A protein and the small-molecule ligand that binds it are described below.
Small molecule (SMILES): N[C@@H](CCC(=O)O)C(=O)O

Binding-site contacts:
Ligand atom N contacts residue TYR61 of chain 1.B at 3.9 Å.
Ligand atom CG contacts residue GLU193 of chain 1.B at 3.7 Å.
Ligand atom N contacts residue GLU193 of chain 1.B at 2.7 Å (salt-bridge).
Ligand atom O contacts residue GLY141 of chain 1.B at 3.3 Å.
Ligand atom CB contacts residue TYR61 of chain 1.B at 3.5 Å (hydrophobic).
Ligand atom O contacts residue SER142 of chain 1.B at 2.9 Å (h-bond).
Ligand atom CG contacts residue LEU138 of chain 1.B at 4.0 Å (hydrophobic).
Ligand atom OE2 contacts residue LEU138 of chain 1.B at 4.2 Å.
Ligand atom OXT contacts residue TYR61 of chain 1.B at 3.6 Å.
Ligand atom O contacts residue ARG96 of chain 1.B at 2.9 Å (salt-bridge).
Ligand atom OE2 contacts residue THR143 of chain 1.B at 3.1 Å (h-bond).
Ligand atom CA contacts residue TYR61 of chain 1.B at 4.0 Å (hydrophobic).
Ligand atom CD contacts residue THR143 of chain 1.B at 3.2 Å.
Ligand atom CD contacts residue SER142 of chain 1.B at 4.2 Å.
Ligand atom OE2 contacts residue SER142 of chain 1.B at 3.2 Å (h-bond).
Ligand atom CA contacts residue PRO89 of chain 1.B at 4.1 Å (hydrophobic).
Ligand atom O contacts residue TYR61 of chain 1.B at 3.3 Å.
Ligand atom CA contacts residue THR91 of chain 1.B at 3.5 Å.
Ligand atom OXT contacts residue ARG96 of chain 1.B at 2.8 Å (salt-bridge).
Ligand atom CD contacts residue GLU193 of chain 1.B at 4.0 Å.
Ligand atom OXT contacts residue THR91 of chain 1.B at 3.0 Å (h-bond).
Ligand atom N contacts residue TYR220 of chain 1.B at 3.7 Å.
Ligand atom CA contacts residue SER142 of chain 1.B at 3.3 Å.
Ligand atom OE2 contacts residue GLY141 of chain 1.B at 3.6 Å.
Ligand atom N contacts residue THR91 of chain 1.B at 3.0 Å (h-bond).
Ligand atom C contacts residue ARG96 of chain 1.B at 3.5 Å.
Ligand atom C contacts residue THR91 of chain 1.B at 3.7 Å.
Ligand atom OXT contacts residue PRO89 of chain 1.B at 3.8 Å.
Ligand atom OE1 contacts residue GLU193 of chain 1.B at 3.7 Å.
Ligand atom N contacts residue PRO89 of chain 1.B at 2.9 Å (h-bond).
Ligand atom CA contacts residue GLU193 of chain 1.B at 3.3 Å.
Ligand atom C contacts residue TYR61 of chain 1.B at 3.6 Å (hydrophobic).
Ligand atom OE1 contacts residue THR143 of chain 1.B at 2.4 Å (h-bond).
Ligand atom N contacts residue SER142 of chain 1.B at 4.2 Å.
Ligand atom C contacts residue SER142 of chain 1.B at 3.3 Å.
Ligand atom CB contacts residue GLU193 of chain 1.B at 4.0 Å.
Ligand atom CD contacts residue LEU138 of chain 1.B at 4.2 Å (hydrophobic).
Ligand atom CG contacts residue MET196 of chain 1.B at 4.2 Å (hydrophobic).
Ligand atom OXT contacts residue SER142 of chain 1.B at 3.8 Å.
Ligand atom OXT contacts residue LEU90 of chain 1.B at 3.6 Å.

Sequence of chain 1.B:
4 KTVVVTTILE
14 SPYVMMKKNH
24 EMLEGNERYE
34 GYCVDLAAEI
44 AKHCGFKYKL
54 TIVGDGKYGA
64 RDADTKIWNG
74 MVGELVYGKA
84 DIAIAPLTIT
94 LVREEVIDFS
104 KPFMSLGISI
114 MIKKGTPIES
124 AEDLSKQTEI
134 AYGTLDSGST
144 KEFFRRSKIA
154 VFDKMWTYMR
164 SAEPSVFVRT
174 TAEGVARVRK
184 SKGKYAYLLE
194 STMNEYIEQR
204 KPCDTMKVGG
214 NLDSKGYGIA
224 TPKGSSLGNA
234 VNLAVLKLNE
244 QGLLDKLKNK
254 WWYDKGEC